The small molecule below binds the protein below.
Small molecule (SMILES): Nc1nc2c(ncn2[C@@H]2O[C@H](CO[P](=O)(O)O[P](=O)(O)NP(=O)(O)O)[C@@H](O)[C@H]2O)c(=O)[nH]1

Sequence of chain 1.A:
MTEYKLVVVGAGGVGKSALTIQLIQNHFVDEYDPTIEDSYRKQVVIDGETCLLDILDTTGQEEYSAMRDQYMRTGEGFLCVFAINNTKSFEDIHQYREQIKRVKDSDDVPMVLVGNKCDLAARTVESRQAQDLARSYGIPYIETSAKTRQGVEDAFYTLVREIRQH

Binding-site contacts:
Ligand atom O6 contacts residue ALA146 of chain 1.A at 2.5 Å (h-bond).
Ligand atom PG contacts residue LYS16 of chain 1.A at 3.6 Å.
Ligand atom N3B contacts residue MG1 of chain 1.C at 3.4 Å.
Ligand atom N1 contacts residue ASP119 of chain 1.A at 2.8 Å (salt-bridge).
Ligand atom PB contacts residue MG1 of chain 1.C at 3.4 Å.
Ligand atom N2 contacts residue ASP119 of chain 1.A at 2.7 Å (salt-bridge).
Ligand atom N7 contacts residue ALA18 of chain 1.A at 3.5 Å.
Ligand atom O6 contacts residue ASN116 of chain 1.A at 3.2 Å (h-bond).
Ligand atom O3G contacts residue GLY12 of chain 1.A at 3.2 Å.
Ligand atom O3A contacts residue GLY13 of chain 1.A at 3.5 Å.
Ligand atom PG contacts residue MG1 of chain 1.C at 3.3 Å.
Ligand atom O3G contacts residue LYS16 of chain 1.A at 2.4 Å (salt-bridge).
Ligand atom C5 contacts residue ASN116 of chain 1.A at 3.5 Å.
Ligand atom C8 contacts residue ALA18 of chain 1.A at 3.5 Å (hydrophobic).
Ligand atom O2G contacts residue THR35 of chain 1.A at 2.9 Å (h-bond).
Ligand atom O1A contacts residue GLY15 of chain 1.A at 3.5 Å.
Ligand atom O2B contacts residue MG1 of chain 1.C at 2.2 Å.
Ligand atom O3A contacts residue GLY15 of chain 1.A at 3.1 Å (h-bond).
Ligand atom O6 contacts residue SER145 of chain 1.A at 3.4 Å.
Ligand atom O1B contacts residue VAL14 of chain 1.A at 3.2 Å (h-bond).
Ligand atom N7 contacts residue ALA146 of chain 1.A at 3.5 Å.
Ligand atom N7 contacts residue ASN116 of chain 1.A at 3.1 Å (h-bond).
Ligand atom O3G contacts residue GLY60 of chain 1.A at 3.2 Å (h-bond).
Ligand atom O1A contacts residue SER17 of chain 1.A at 3.3 Å (h-bond).
Ligand atom O3G contacts residue GLY13 of chain 1.A at 3.4 Å (h-bond).
Ligand atom O1B contacts residue GLY13 of chain 1.A at 3.4 Å (h-bond).
Ligand atom O2' contacts residue ASP30 of chain 1.A at 3.1 Å.
Ligand atom O1A contacts residue ALA18 of chain 1.A at 2.6 Å (h-bond).
Ligand atom PB contacts residue LYS16 of chain 1.A at 3.5 Å.
Ligand atom N3B contacts residue GLY13 of chain 1.A at 3.0 Å (h-bond).
Ligand atom O6 contacts residue LYS147 of chain 1.A at 3.2 Å (salt-bridge).
Ligand atom O2' contacts residue PHE28 of chain 1.A at 3.3 Å.
Ligand atom O2B contacts residue SER17 of chain 1.A at 2.8 Å (h-bond).
Ligand atom N9 contacts residue LYS117 of chain 1.A at 3.5 Å.
Ligand atom O4' contacts residue LYS117 of chain 1.A at 3.0 Å (salt-bridge).
Ligand atom O1B contacts residue GLY15 of chain 1.A at 3.1 Å (h-bond).
Ligand atom C5' contacts residue GLY13 of chain 1.A at 3.5 Å.
Ligand atom O1B contacts residue LYS16 of chain 1.A at 2.6 Å (salt-bridge).
Ligand atom O2B contacts residue LYS16 of chain 1.A at 3.5 Å (salt-bridge).
Ligand atom O2G contacts residue MG1 of chain 1.C at 2.1 Å.